Sequence of chain 1.D:
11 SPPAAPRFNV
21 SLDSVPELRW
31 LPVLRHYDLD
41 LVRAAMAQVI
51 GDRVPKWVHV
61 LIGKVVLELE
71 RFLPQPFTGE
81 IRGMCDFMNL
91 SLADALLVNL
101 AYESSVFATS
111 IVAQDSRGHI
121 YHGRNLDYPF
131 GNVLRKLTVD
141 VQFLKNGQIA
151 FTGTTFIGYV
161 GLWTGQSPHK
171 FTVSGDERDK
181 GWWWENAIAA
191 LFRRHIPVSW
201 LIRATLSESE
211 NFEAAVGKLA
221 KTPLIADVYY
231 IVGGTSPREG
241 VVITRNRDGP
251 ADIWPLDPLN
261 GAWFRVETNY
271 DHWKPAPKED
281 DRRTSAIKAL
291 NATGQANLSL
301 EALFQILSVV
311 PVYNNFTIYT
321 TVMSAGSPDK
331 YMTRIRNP

The protein below binds the small molecule below.
Small molecule (SMILES): CC(=O)N[C@@H]1[C@@H](O)[C@H](O)[C@@H](CO)O[C@H]1O

Binding-site contacts:
Ligand atom C5 contacts residue GLY147 of chain 1.D at 4.3 Å.
Ligand atom C7 contacts residue ASN19 of chain 1.D at 3.8 Å.
Ligand atom O6 contacts residue ASN19 of chain 1.D at 4.4 Å.
Ligand atom C1 contacts residue LEU144 of chain 1.D at 4.1 Å (hydrophobic).
Ligand atom C4 contacts residue ASN19 of chain 1.D at 4.2 Å.
Ligand atom C2 contacts residue ASN19 of chain 1.D at 2.5 Å.
Ligand atom C3 contacts residue ASN19 of chain 1.D at 3.8 Å.
Ligand atom C5 contacts residue ASN19 of chain 1.D at 3.6 Å.
Ligand atom C1 contacts residue GLN142 of chain 1.D at 4.0 Å.
Ligand atom O7 contacts residue ASN19 of chain 1.D at 4.0 Å.
Ligand atom N2 contacts residue ASN19 of chain 1.D at 3.1 Å (h-bond).
Ligand atom O5 contacts residue LEU144 of chain 1.D at 3.5 Å.
Ligand atom O6 contacts residue LEU144 of chain 1.D at 3.5 Å.
Ligand atom C1 contacts residue ASN19 of chain 1.D at 1.4 Å.
Ligand atom O6 contacts residue GLY147 of chain 1.D at 2.5 Å (h-bond).
Ligand atom O5 contacts residue ASN19 of chain 1.D at 2.3 Å (h-bond).
Ligand atom C6 contacts residue GLY147 of chain 1.D at 2.9 Å.